Sequence of chain 1.A:
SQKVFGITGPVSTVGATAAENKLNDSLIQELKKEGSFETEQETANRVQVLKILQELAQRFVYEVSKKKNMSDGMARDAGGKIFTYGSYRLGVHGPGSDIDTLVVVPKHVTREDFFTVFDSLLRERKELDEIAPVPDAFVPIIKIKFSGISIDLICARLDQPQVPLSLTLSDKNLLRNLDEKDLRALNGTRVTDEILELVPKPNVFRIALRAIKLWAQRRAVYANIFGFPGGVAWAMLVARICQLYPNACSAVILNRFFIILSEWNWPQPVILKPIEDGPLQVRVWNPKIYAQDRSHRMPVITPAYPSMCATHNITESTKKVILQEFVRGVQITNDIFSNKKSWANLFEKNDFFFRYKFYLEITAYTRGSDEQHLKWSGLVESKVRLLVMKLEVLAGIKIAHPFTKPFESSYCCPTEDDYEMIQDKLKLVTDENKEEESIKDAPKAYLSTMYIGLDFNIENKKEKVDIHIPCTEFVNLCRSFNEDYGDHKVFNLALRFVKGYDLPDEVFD

Binding-site contacts:
Ligand atom O1A contacts residue MN1 of chain 1.D at 2.2 Å.
Ligand atom PA contacts residue MN1 of chain 1.C at 3.1 Å.
Ligand atom O1B contacts residue POP1 of chain 1.G at 3.0 Å (h-bond).
Ligand atom O2A contacts residue 3AD1 of chain 1.F at 3.4 Å.
Ligand atom C5' contacts residue 3AD1 of chain 1.F at 3.8 Å.
Ligand atom PG contacts residue MN1 of chain 1.C at 3.5 Å.
Ligand atom O2B contacts residue GLY88 of chain 1.A at 3.6 Å.
Ligand atom O3B contacts residue MN1 of chain 1.C at 3.7 Å.
Ligand atom O1G contacts residue SER99 of chain 1.A at 3.1 Å (h-bond).
Ligand atom C4 contacts residue 3AD1 of chain 1.F at 3.4 Å.
Ligand atom PB contacts residue SER89 of chain 1.A at 3.7 Å.
Ligand atom C5' contacts residue MN1 of chain 1.D at 3.9 Å.
Ligand atom O3A contacts residue MN1 of chain 1.C at 3.1 Å.
Ligand atom O3G contacts residue MN1 of chain 1.C at 2.2 Å.
Ligand atom C5' contacts residue ASP102 of chain 1.A at 3.1 Å.
Ligand atom O3B contacts residue SER89 of chain 1.A at 3.4 Å.
Ligand atom N3 contacts residue 3AD1 of chain 1.F at 3.1 Å (h-bond).
Ligand atom C1' contacts residue 3AD1 of chain 1.F at 3.9 Å.
Ligand atom C4' contacts residue 3AD1 of chain 1.F at 3.8 Å.
Ligand atom PB contacts residue MN1 of chain 1.C at 3.3 Å.
Ligand atom O3G contacts residue SER89 of chain 1.A at 3.6 Å.
Ligand atom O1A contacts residue MN1 of chain 1.C at 2.0 Å.
Ligand atom O2B contacts residue ASP102 of chain 1.A at 3.2 Å (salt-bridge).
Ligand atom C4' contacts residue TYR87 of chain 1.A at 3.6 Å (hydrophobic).
Ligand atom C5 contacts residue 3AD1 of chain 1.F at 3.8 Å.
Ligand atom O3G contacts residue ASP100 of chain 1.A at 3.0 Å (salt-bridge).
Ligand atom O2B contacts residue MN1 of chain 1.C at 2.4 Å.
Ligand atom O1A contacts residue ASP102 of chain 1.A at 3.0 Å (salt-bridge).
Ligand atom O4' contacts residue 3AD1 of chain 1.F at 3.2 Å.
Ligand atom PG contacts residue SER89 of chain 1.A at 3.7 Å.
Ligand atom PA contacts residue MN1 of chain 1.D at 3.4 Å.
Ligand atom O1G contacts residue SER89 of chain 1.A at 3.1 Å.
Ligand atom C3' contacts residue POP1 of chain 1.G at 3.1 Å.
Ligand atom N7 contacts residue 3AD1 of chain 1.F at 3.4 Å (h-bond).
Ligand atom C2 contacts residue 3AD1 of chain 1.F at 3.3 Å.
Ligand atom N1 contacts residue 3AD1 of chain 1.F at 3.8 Å.
Ligand atom O2' contacts residue VAL234 of chain 1.A at 3.8 Å.
Ligand atom O2B contacts residue SER89 of chain 1.A at 2.7 Å (h-bond).
Ligand atom O1A contacts residue ASP100 of chain 1.A at 3.4 Å (salt-bridge).
Ligand atom C8 contacts residue 3AD1 of chain 1.F at 3.4 Å.

The small molecule below binds the protein below.
Small molecule (SMILES): Nc1ncnc2c1ncn2[C@@H]1O[C@H](CO[P](=O)(O)O[P](=O)(O)OP(=O)(O)O)C[C@H]1O